Sequence of chain 1.B:
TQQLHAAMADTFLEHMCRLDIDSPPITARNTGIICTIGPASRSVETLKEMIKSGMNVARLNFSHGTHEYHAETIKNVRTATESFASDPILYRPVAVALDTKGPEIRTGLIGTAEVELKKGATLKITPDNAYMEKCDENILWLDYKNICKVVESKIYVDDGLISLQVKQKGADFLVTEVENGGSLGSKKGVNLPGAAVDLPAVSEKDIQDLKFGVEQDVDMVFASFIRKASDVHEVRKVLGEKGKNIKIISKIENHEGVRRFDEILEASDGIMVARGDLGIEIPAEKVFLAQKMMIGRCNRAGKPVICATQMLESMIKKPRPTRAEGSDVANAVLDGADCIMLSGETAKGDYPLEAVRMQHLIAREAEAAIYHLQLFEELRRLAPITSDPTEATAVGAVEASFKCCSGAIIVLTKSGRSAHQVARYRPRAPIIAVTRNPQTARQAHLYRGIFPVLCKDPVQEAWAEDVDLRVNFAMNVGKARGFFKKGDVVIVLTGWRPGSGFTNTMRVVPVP

Binding-site contacts:
Ligand atom O2P contacts residue ARG509 of chain 1.B at 3.5 Å (salt-bridge).
Ligand atom O4 contacts residue GLY538 of chain 1.B at 3.0 Å (h-bond).
Ligand atom O3 contacts residue ARG536 of chain 1.B at 2.6 Å (salt-bridge).
Ligand atom O2P contacts residue TRP502 of chain 1.B at 3.6 Å.
Ligand atom O4 contacts residue GLY540 of chain 1.B at 3.7 Å.
Ligand atom O6 contacts residue LYS453 of chain 1.B at 3.3 Å (salt-bridge).
Ligand atom C1 contacts residue ARG509 of chain 1.B at 3.5 Å.
Ligand atom C6 contacts residue THR452 of chain 1.B at 3.8 Å.
Ligand atom O5P contacts residue SER457 of chain 1.B at 2.4 Å (h-bond).
Ligand atom O5 contacts residue LEU451 of chain 1.B at 3.3 Å (h-bond).
Ligand atom O2 contacts residue LEU451 of chain 1.B at 3.7 Å.
Ligand atom C6 contacts residue SER457 of chain 1.B at 3.8 Å.
Ligand atom O5P contacts residue THR452 of chain 1.B at 2.5 Å (h-bond).
Ligand atom C3 contacts residue ARG536 of chain 1.B at 3.2 Å.
Ligand atom O4P contacts residue LYS453 of chain 1.B at 3.6 Å (salt-bridge).
Ligand atom O1 contacts residue GLY538 of chain 1.B at 3.5 Å (h-bond).
Ligand atom O1P contacts residue GLY538 of chain 1.B at 3.6 Å.
Ligand atom O4 contacts residue THR542 of chain 1.B at 3.7 Å.
Ligand atom P2 contacts residue THR452 of chain 1.B at 3.6 Å.
Ligand atom O6P contacts residue GLY540 of chain 1.B at 2.6 Å (h-bond).
Ligand atom O2 contacts residue GLY534 of chain 1.B at 3.2 Å (h-bond).
Ligand atom O3 contacts residue GLY534 of chain 1.B at 3.0 Å.
Ligand atom P2 contacts residue SER539 of chain 1.B at 3.4 Å.
Ligand atom C5 contacts residue GLY538 of chain 1.B at 3.2 Å.
Ligand atom O4P contacts residue THR452 of chain 1.B at 3.8 Å.
Ligand atom O4P contacts residue SER539 of chain 1.B at 2.5 Å (h-bond).
Ligand atom C3 contacts residue GLY538 of chain 1.B at 3.5 Å.
Ligand atom O4 contacts residue PHE541 of chain 1.B at 3.0 Å (h-bond).
Ligand atom P2 contacts residue SER457 of chain 1.B at 3.3 Å.
Ligand atom P1 contacts residue ARG509 of chain 1.B at 3.8 Å.
Ligand atom C6 contacts residue LEU451 of chain 1.B at 3.3 Å (hydrophobic).
Ligand atom C6 contacts residue THR542 of chain 1.B at 3.5 Å.
Ligand atom O6P contacts residue SER539 of chain 1.B at 3.3 Å (h-bond).
Ligand atom O6P contacts residue SER457 of chain 1.B at 3.2 Å (h-bond).
Ligand atom P2 contacts residue SER454 of chain 1.B at 3.6 Å.
Ligand atom O1P contacts residue LYS453 of chain 1.B at 3.5 Å.
Ligand atom O4P contacts residue SER454 of chain 1.B at 2.3 Å (h-bond).
Ligand atom C4 contacts residue GLY538 of chain 1.B at 3.4 Å.
Ligand atom O3P contacts residue ARG509 of chain 1.B at 2.5 Å (salt-bridge).
Ligand atom O3 contacts residue TRP502 of chain 1.B at 3.7 Å.

The small molecule below binds the protein below.
Small molecule (SMILES): O=P(O)(O)OC[C@H]1O[C@](O)(COP(=O)(O)O)[C@@H](O)[C@@H]1O